A protein and the small-molecule ligand that binds it are described below.
Small molecule (SMILES): N[C@@H](Cn1oc(=O)[nH]c1=O)C(=O)O

Binding-site contacts:
Ligand atom NP3 contacts residue PRO469 of chain 1.B at 3.7 Å.
Ligand atom N15 contacts residue LEU641 of chain 1.B at 3.3 Å.
Ligand atom O20 contacts residue GLU696 of chain 1.B at 3.2 Å (salt-bridge).
Ligand atom O16 contacts residue GLY644 of chain 1.B at 3.4 Å.
Ligand atom N15 contacts residue TYR693 of chain 1.B at 3.1 Å (h-bond).
Ligand atom O19 contacts residue GLU696 of chain 1.B at 3.5 Å (salt-bridge).
Ligand atom O17 contacts residue THR471 of chain 1.B at 3.1 Å (h-bond).
Ligand atom O16 contacts residue TYR441 of chain 1.B at 3.7 Å.
Ligand atom NP3 contacts residue TYR441 of chain 1.B at 3.3 Å.
Ligand atom C05 contacts residue THR677 of chain 1.B at 3.5 Å.
Ligand atom O17 contacts residue PRO469 of chain 1.B at 3.4 Å (h-bond).
Ligand atom O17 contacts residue ARG476 of chain 1.B at 2.8 Å (salt-bridge).
Ligand atom C03 contacts residue THR646 of chain 1.B at 3.8 Å.
Ligand atom C04 contacts residue GLU696 of chain 1.B at 3.5 Å.
Ligand atom C04 contacts residue THR646 of chain 1.B at 3.9 Å.
Ligand atom O18 contacts residue THR646 of chain 1.B at 3.3 Å.
Ligand atom O17 contacts residue SER645 of chain 1.B at 3.4 Å (h-bond).
Ligand atom C03 contacts residue SER645 of chain 1.B at 3.6 Å.
Ligand atom C01 contacts residue THR471 of chain 1.B at 3.7 Å.
Ligand atom O17 contacts residue LEU470 of chain 1.B at 3.6 Å.
Ligand atom C01 contacts residue ARG476 of chain 1.B at 3.4 Å.
Ligand atom O16 contacts residue ARG476 of chain 1.B at 2.5 Å (salt-bridge).
Ligand atom C01 contacts residue SER645 of chain 1.B at 3.1 Å.
Ligand atom C02 contacts residue GLU696 of chain 1.B at 3.3 Å.
Ligand atom C03 contacts residue GLU696 of chain 1.B at 3.3 Å.
Ligand atom O18 contacts residue LEU641 of chain 1.B at 3.4 Å.
Ligand atom O19 contacts residue TYR693 of chain 1.B at 3.5 Å (h-bond).
Ligand atom C05 contacts residue TYR693 of chain 1.B at 3.7 Å (hydrophobic).
Ligand atom NP3 contacts residue GLU696 of chain 1.B at 3.8 Å.
Ligand atom N14 contacts residue GLU696 of chain 1.B at 3.0 Å (salt-bridge).
Ligand atom C03 contacts residue GLY644 of chain 1.B at 3.6 Å.
Ligand atom C04 contacts residue LEU641 of chain 1.B at 3.5 Å (hydrophobic).
Ligand atom C02 contacts residue SER645 of chain 1.B at 3.8 Å.
Ligand atom O19 contacts residue THR677 of chain 1.B at 2.3 Å (h-bond).
Ligand atom N15 contacts residue GLU696 of chain 1.B at 3.9 Å.
Ligand atom C05 contacts residue GLU696 of chain 1.B at 3.3 Å.
Ligand atom C05 contacts residue LEU641 of chain 1.B at 3.7 Å (hydrophobic).
Ligand atom O20 contacts residue TYR441 of chain 1.B at 3.9 Å.
Ligand atom O19 contacts residue LEU641 of chain 1.B at 3.9 Å.
Ligand atom O16 contacts residue SER645 of chain 1.B at 2.7 Å (h-bond).

Sequence of chain 1.B:
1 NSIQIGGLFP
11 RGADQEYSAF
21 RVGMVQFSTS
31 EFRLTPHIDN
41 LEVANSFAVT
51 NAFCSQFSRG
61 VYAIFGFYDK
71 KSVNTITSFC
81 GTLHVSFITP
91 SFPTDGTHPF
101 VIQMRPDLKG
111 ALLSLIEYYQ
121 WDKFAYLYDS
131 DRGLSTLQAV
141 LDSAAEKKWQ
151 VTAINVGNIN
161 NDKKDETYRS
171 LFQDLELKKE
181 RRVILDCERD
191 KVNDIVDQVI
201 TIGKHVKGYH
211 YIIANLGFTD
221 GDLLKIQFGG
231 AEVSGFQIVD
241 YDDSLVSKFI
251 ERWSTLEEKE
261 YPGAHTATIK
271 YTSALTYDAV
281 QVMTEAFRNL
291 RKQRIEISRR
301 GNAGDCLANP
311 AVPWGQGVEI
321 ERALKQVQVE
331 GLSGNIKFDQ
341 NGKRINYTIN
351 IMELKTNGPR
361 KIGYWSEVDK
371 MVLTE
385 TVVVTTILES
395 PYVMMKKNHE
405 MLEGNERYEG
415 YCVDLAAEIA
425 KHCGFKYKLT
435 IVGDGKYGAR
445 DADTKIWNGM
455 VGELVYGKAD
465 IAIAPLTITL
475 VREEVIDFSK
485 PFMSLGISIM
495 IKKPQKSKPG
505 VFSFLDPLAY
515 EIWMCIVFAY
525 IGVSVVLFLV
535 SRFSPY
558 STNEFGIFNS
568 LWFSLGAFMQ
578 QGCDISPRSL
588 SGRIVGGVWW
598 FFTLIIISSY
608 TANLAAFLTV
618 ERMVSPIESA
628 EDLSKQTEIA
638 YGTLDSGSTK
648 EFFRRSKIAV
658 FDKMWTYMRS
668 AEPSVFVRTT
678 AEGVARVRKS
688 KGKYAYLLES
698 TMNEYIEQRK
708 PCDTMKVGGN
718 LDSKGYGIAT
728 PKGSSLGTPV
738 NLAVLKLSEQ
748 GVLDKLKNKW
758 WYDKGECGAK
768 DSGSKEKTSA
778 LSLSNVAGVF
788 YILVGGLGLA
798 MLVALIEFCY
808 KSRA